Binding-site contacts:
Ligand atom CE1 contacts residue CYS110 of chain 1.A at 4.4 Å (hydrophobic).
Ligand atom CG contacts residue SER114 of chain 1.A at 4.0 Å.
Ligand atom C4 contacts residue LEU120 of chain 1.A at 4.0 Å (hydrophobic).
Ligand atom CE1 contacts residue GLN71 of chain 1.A at 3.2 Å.
Ligand atom C4 contacts residue SER114 of chain 1.A at 3.7 Å.
Ligand atom ND1 contacts residue LYS70 of chain 1.A at 4.3 Å.
Ligand atom CD2 contacts residue CYS110 of chain 1.A at 4.0 Å (hydrophobic).
Ligand atom CD2 contacts residue SER114 of chain 1.A at 3.7 Å.
Ligand atom CG contacts residue VAL100 of chain 1.A at 4.4 Å (hydrophobic).
Ligand atom CG contacts residue CYS110 of chain 1.A at 2.8 Å (hydrophobic).
Ligand atom CD2 contacts residue VAL100 of chain 1.A at 4.2 Å (hydrophobic).
Ligand atom C4 contacts residue LYS111 of chain 1.A at 3.9 Å.
Ligand atom ND1 contacts residue GLN71 of chain 1.A at 4.1 Å.
Ligand atom ND1 contacts residue CYS110 of chain 1.A at 3.2 Å (h-bond).
Ligand atom C4 contacts residue CYS110 of chain 1.A at 1.8 Å (hydrophobic).
Ligand atom CD2 contacts residue LEU120 of chain 1.A at 4.1 Å (hydrophobic).
Ligand atom NE2 contacts residue VAL100 of chain 1.A at 4.4 Å.
Ligand atom NE2 contacts residue GLN71 of chain 1.A at 3.5 Å (h-bond).

Sequence of chain 1.A:
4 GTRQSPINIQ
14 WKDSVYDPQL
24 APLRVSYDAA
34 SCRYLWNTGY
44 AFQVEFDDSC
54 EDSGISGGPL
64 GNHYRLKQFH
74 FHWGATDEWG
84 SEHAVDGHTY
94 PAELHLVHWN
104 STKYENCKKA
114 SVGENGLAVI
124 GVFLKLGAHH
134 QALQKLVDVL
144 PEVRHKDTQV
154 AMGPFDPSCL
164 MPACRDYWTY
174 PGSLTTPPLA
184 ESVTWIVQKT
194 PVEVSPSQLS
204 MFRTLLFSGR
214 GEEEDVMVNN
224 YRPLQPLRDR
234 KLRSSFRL

This protein binds this small molecule.
Small molecule (SMILES): Cc1c[nH]cn1